Binding-site contacts:
Ligand atom C4 contacts residue GOL1 of chain 1.BA at 3.2 Å.
Ligand atom O1 contacts residue MET192 of chain 1.B at 3.9 Å.
Ligand atom C1 contacts residue ACT1 of chain 1.EA at 3.6 Å.
Ligand atom O1 contacts residue ASP282 of chain 1.B at 3.3 Å (salt-bridge).
Ligand atom C15 contacts residue MET192 of chain 1.B at 3.8 Å (hydrophobic).
Ligand atom C6 contacts residue MET332 of chain 1.B at 3.7 Å (hydrophobic).
Ligand atom C8 contacts residue THR331 of chain 1.B at 3.8 Å.
Ligand atom C7 contacts residue TRP278 of chain 1.B at 3.9 Å (hydrophobic).
Ligand atom C11 contacts residue TYR310 of chain 1.B at 3.8 Å (hydrophobic).
Ligand atom C12 contacts residue ILE143 of chain 1.B at 3.6 Å (hydrophobic).
Ligand atom C1 contacts residue HIS281 of chain 1.B at 3.4 Å.
Ligand atom C7 contacts residue LEU328 of chain 1.B at 3.6 Å (hydrophobic).
Ligand atom C13 contacts residue GLU327 of chain 1.B at 3.7 Å.
Ligand atom C4 contacts residue THR335 of chain 1.B at 3.7 Å.
Ligand atom C14 contacts residue ILE143 of chain 1.B at 3.7 Å (hydrophobic).
Ligand atom C2 contacts residue ACT1 of chain 1.EA at 3.7 Å.
Ligand atom C2 contacts residue PHE188 of chain 1.B at 3.8 Å (hydrophobic).
Ligand atom C4 contacts residue PHE188 of chain 1.B at 3.9 Å (hydrophobic).
Ligand atom O1 contacts residue HIS281 of chain 1.B at 2.8 Å (h-bond).
Ligand atom C15 contacts residue TRP278 of chain 1.B at 3.8 Å (hydrophobic).
Ligand atom O2 contacts residue MET174 of chain 1.B at 3.8 Å.
Ligand atom O2 contacts residue THR335 of chain 1.B at 3.6 Å.
Ligand atom O2 contacts residue PHE188 of chain 1.B at 3.4 Å.
Ligand atom C8 contacts residue LEU328 of chain 1.B at 3.6 Å (hydrophobic).
Ligand atom C13 contacts residue ILE143 of chain 1.B at 3.4 Å (hydrophobic).
Ligand atom C5 contacts residue MET332 of chain 1.B at 3.7 Å (hydrophobic).
Ligand atom C10 contacts residue TRP278 of chain 1.B at 3.7 Å (hydrophobic).
Ligand atom C5 contacts residue MET142 of chain 1.B at 3.7 Å (hydrophobic).
Ligand atom C1 contacts residue MET192 of chain 1.B at 3.8 Å (hydrophobic).
Ligand atom O1 contacts residue ACT1 of chain 1.EA at 2.7 Å (h-bond).
Ligand atom O1 contacts residue TRP278 of chain 1.B at 3.5 Å (h-bond).
Ligand atom O3 contacts residue ILE143 of chain 1.B at 3.9 Å.
Ligand atom C10 contacts residue LEU328 of chain 1.B at 3.6 Å (hydrophobic).
Ligand atom C3 contacts residue PHE188 of chain 1.B at 3.7 Å (hydrophobic).
Ligand atom C3 contacts residue MET332 of chain 1.B at 3.8 Å (hydrophobic).
Ligand atom C9 contacts residue LEU328 of chain 1.B at 3.4 Å (hydrophobic).
Ligand atom C6 contacts residue MET192 of chain 1.B at 3.9 Å (hydrophobic).
Ligand atom O3 contacts residue LEU27 of chain 1.A at 3.7 Å.
Ligand atom C8 contacts residue MET142 of chain 1.B at 3.5 Å (hydrophobic).
Ligand atom C15 contacts residue HIS281 of chain 1.B at 3.6 Å.

Sequence of chain 1.B:
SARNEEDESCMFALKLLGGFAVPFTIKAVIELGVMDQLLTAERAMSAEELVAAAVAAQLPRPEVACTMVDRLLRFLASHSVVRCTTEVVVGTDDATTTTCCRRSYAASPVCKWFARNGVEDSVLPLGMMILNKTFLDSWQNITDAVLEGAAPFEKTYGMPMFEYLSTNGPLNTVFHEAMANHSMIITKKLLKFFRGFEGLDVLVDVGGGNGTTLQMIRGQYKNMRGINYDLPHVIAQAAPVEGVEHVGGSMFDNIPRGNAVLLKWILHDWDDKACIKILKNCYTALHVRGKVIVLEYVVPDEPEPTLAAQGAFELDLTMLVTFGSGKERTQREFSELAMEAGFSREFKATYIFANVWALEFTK

The small molecule below binds the protein below.
Small molecule (SMILES): COc1cc(O)cc(/C=C/c2ccc(O)cc2)c1

Sequence of chain 1.A:
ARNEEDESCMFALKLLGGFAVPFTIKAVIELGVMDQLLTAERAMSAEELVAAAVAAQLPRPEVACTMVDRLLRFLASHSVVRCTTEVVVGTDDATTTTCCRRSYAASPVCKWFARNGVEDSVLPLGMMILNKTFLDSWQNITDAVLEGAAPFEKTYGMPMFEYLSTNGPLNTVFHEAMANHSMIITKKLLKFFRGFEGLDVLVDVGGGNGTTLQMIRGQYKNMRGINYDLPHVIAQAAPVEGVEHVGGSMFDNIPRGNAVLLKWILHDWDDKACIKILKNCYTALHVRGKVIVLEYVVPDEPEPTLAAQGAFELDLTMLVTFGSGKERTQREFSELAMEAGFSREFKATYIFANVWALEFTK